Sequence of chain 1.A:
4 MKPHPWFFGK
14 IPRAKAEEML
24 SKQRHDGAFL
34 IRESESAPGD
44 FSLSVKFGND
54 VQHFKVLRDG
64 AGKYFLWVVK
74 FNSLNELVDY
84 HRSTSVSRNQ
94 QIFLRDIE

The protein below binds the small molecule below.
Small molecule (SMILES): CC[C@H](NC(=O)[C@@H](NC(=O)[C@@H]1CCCN1C(=O)[C@H](CC(N)=O)NC(=O)[C@H](CCC(=O)O)NC(=O)[C@H](Cc1ccc(OP(=O)(O)O)cc1)NC(=O)CN)[C@@H](C)O)C(=O)O

Binding-site contacts:
Ligand atom CB contacts residue TRP70 of chain 1.A at 3.6 Å (hydrophobic).
Ligand atom O3P contacts residue SER37 of chain 1.A at 3.1 Å (h-bond).
Ligand atom C contacts residue HIS56 of chain 1.A at 3.6 Å.
Ligand atom CA contacts residue TRP70 of chain 1.A at 3.6 Å (hydrophobic).
Ligand atom O3P contacts residue SER45 of chain 1.A at 3.2 Å (h-bond).
Ligand atom O2P contacts residue ARG35 of chain 1.A at 2.9 Å (salt-bridge).
Ligand atom N contacts residue ARG16 of chain 1.A at 3.2 Å (salt-bridge).
Ligand atom O contacts residue ARG16 of chain 1.A at 2.8 Å (salt-bridge).
Ligand atom CG contacts residue GLN55 of chain 1.A at 3.7 Å.
Ligand atom ND2 contacts residue LYS58 of chain 1.A at 2.8 Å (salt-bridge).
Ligand atom P contacts residue SER39 of chain 1.A at 3.8 Å.
Ligand atom CG2 contacts residue LYS58 of chain 1.A at 3.5 Å.
Ligand atom CG contacts residue LYS58 of chain 1.A at 3.7 Å.
Ligand atom OD1 contacts residue PHE57 of chain 1.A at 3.4 Å.
Ligand atom CE2 contacts residue SER45 of chain 1.A at 3.1 Å.
Ligand atom O contacts residue LEU60 of chain 1.A at 3.7 Å.
Ligand atom CG contacts residue LYS58 of chain 1.A at 3.7 Å.
Ligand atom CB contacts residue HIS56 of chain 1.A at 3.7 Å.
Ligand atom O2P contacts residue ARG16 of chain 1.A at 2.3 Å (salt-bridge).
Ligand atom P contacts residue ARG35 of chain 1.A at 3.6 Å.
Ligand atom CA contacts residue HIS56 of chain 1.A at 3.4 Å.
Ligand atom CD contacts residue TRP70 of chain 1.A at 3.6 Å (hydrophobic).
Ligand atom CD2 contacts residue PHE57 of chain 1.A at 3.4 Å (hydrophobic).
Ligand atom P contacts residue SER45 of chain 1.A at 3.8 Å.
Ligand atom CB contacts residue PHE57 of chain 1.A at 3.5 Å (hydrophobic).
Ligand atom CG contacts residue HIS56 of chain 1.A at 3.6 Å.
Ligand atom OH contacts residue SER45 of chain 1.A at 2.9 Å (h-bond).
Ligand atom CD2 contacts residue LYS58 of chain 1.A at 3.3 Å.
Ligand atom CB contacts residue LEU69 of chain 1.A at 3.6 Å (hydrophobic).
Ligand atom N contacts residue HIS56 of chain 1.A at 2.9 Å (h-bond).
Ligand atom OD1 contacts residue LYS58 of chain 1.A at 2.9 Å (salt-bridge).
Ligand atom O3P contacts residue ARG35 of chain 1.A at 2.5 Å (salt-bridge).
Ligand atom C contacts residue ARG16 of chain 1.A at 3.7 Å.
Ligand atom O contacts residue TRP70 of chain 1.A at 3.8 Å.
Ligand atom O1P contacts residue SER39 of chain 1.A at 2.8 Å (h-bond).
Ligand atom CZ contacts residue SER45 of chain 1.A at 3.4 Å.
Ligand atom P contacts residue ARG16 of chain 1.A at 3.7 Å.
Ligand atom CB contacts residue HIS56 of chain 1.A at 3.5 Å.
Ligand atom CD2 contacts residue HIS56 of chain 1.A at 3.6 Å.
Ligand atom ND2 contacts residue LEU69 of chain 1.A at 3.1 Å (h-bond).